Sequence of chain 1.V:
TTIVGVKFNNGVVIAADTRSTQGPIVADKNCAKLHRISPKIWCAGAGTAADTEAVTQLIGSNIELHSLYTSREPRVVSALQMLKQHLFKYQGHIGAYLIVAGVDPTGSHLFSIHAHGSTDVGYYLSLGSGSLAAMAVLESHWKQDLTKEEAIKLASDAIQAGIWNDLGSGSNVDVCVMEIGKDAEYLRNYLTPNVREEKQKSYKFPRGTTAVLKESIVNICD

Binding-site contacts:
Ligand atom C59 contacts residue MES1 of chain 1.OA at 3.3 Å.
Ligand atom C39 contacts residue GLY47 of chain 1.V at 3.6 Å.
Ligand atom N41 contacts residue THR1 of chain 1.V at 3.6 Å.
Ligand atom C58 contacts residue ARG19 of chain 1.V at 3.3 Å.
Ligand atom O29 contacts residue ALA49 of chain 1.V at 2.9 Å (h-bond).
Ligand atom C51 contacts residue THR1 of chain 1.V at 1.5 Å.
Ligand atom O60 contacts residue THR1 of chain 1.V at 3.5 Å (h-bond).
Ligand atom C47 contacts residue THR1 of chain 1.V at 1.4 Å.
Ligand atom O48 contacts residue GLY47 of chain 1.V at 3.2 Å (h-bond).
Ligand atom C24 contacts residue ALA49 of chain 1.V at 3.7 Å (hydrophobic).
Ligand atom N22 contacts residue ASP125 of chain 1.W at 3.2 Å (salt-bridge).
Ligand atom C46 contacts residue ALA49 of chain 1.V at 3.6 Å (hydrophobic).
Ligand atom C42 contacts residue THR1 of chain 1.V at 2.3 Å.
Ligand atom C43 contacts residue GLY47 of chain 1.V at 3.3 Å.
Ligand atom C23 contacts residue THR21 of chain 1.V at 3.5 Å.
Ligand atom C51 contacts residue GLY168 of chain 1.V at 3.5 Å.
Ligand atom O48 contacts residue MES1 of chain 1.OA at 2.6 Å (h-bond).
Ligand atom O60 contacts residue MES1 of chain 1.OA at 3.2 Å (h-bond).
Ligand atom O48 contacts residue THR1 of chain 1.V at 2.3 Å (h-bond).
Ligand atom C19 contacts residue THR48 of chain 1.V at 3.6 Å.
Ligand atom C59 contacts residue THR1 of chain 1.V at 2.4 Å.
Ligand atom N41 contacts residue GLY47 of chain 1.V at 3.0 Å (h-bond).
Ligand atom C58 contacts residue LYS33 of chain 1.V at 3.4 Å.
Ligand atom C43 contacts residue THR1 of chain 1.V at 2.7 Å.
Ligand atom C58 contacts residue GLY168 of chain 1.V at 2.9 Å.
Ligand atom O40 contacts residue THR21 of chain 1.V at 3.2 Å (h-bond).
Ligand atom C35 contacts residue THR48 of chain 1.V at 3.7 Å.
Ligand atom C51 contacts residue MES1 of chain 1.OA at 3.6 Å.
Ligand atom N30 contacts residue THR21 of chain 1.V at 3.0 Å (h-bond).
Ligand atom C27 contacts residue ALA27 of chain 1.V at 3.5 Å (hydrophobic).
Ligand atom C45 contacts residue GLY45 of chain 1.V at 3.6 Å.
Ligand atom O9 contacts residue ASP125 of chain 1.W at 3.5 Å.
Ligand atom C44 contacts residue THR1 of chain 1.V at 3.4 Å.
Ligand atom C27 contacts residue THR21 of chain 1.V at 3.7 Å.
Ligand atom C46 contacts residue SER20 of chain 1.V at 3.7 Å.
Ligand atom C31 contacts residue GLY47 of chain 1.V at 3.4 Å.
Ligand atom O40 contacts residue SER20 of chain 1.V at 3.5 Å (h-bond).
Ligand atom C58 contacts residue THR1 of chain 1.V at 2.5 Å.
Ligand atom C34 contacts residue GLY47 of chain 1.V at 3.6 Å.
Ligand atom C47 contacts residue MES1 of chain 1.OA at 3.7 Å.

The small molecule below binds the protein below.
Small molecule (SMILES): CC(C)C[C@H](NC(=O)[C@H](CCc1ccccc1)NC(=O)CN1CCOCC1)C(=O)N[C@@H](Cc1ccccc1)C(=O)N[C@@H](CC(C)C)[C@@H](O)[C@H](C)CO

Sequence of chain 1.W:
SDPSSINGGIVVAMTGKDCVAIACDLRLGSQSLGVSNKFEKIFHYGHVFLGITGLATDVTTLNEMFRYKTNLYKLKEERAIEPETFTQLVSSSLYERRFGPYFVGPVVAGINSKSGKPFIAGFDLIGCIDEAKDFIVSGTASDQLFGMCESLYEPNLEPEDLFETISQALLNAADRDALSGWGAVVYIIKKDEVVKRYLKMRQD